Sequence of chain 51.A:
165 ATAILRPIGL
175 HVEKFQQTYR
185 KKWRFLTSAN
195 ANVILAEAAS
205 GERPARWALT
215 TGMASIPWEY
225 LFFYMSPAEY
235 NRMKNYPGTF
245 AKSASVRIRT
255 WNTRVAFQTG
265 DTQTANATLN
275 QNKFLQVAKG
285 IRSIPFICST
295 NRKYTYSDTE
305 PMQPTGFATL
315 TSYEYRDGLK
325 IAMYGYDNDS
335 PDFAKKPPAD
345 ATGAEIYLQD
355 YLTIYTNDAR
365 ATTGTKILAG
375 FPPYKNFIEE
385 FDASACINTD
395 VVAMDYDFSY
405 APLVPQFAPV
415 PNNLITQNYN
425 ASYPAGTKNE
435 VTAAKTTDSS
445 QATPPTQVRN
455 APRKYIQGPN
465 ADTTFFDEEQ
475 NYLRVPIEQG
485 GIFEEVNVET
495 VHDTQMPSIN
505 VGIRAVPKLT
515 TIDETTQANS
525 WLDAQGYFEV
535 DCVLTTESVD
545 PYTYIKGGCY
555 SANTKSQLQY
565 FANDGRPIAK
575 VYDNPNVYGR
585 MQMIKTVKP

Sequence of chain 52.A:
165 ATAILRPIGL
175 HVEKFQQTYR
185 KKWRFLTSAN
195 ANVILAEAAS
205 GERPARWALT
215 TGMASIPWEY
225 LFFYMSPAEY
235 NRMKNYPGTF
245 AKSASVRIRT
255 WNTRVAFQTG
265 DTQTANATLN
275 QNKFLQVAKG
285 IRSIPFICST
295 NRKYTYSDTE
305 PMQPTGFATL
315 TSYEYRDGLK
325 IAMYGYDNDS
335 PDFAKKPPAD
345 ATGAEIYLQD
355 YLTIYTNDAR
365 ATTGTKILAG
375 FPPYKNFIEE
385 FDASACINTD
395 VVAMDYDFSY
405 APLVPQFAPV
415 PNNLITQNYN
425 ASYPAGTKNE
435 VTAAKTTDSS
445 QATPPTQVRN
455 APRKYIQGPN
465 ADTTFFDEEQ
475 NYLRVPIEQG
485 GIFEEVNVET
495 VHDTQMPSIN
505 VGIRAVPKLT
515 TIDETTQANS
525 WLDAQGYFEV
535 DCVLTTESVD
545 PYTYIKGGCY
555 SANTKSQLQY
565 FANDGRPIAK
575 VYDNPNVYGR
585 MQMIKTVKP

Binding-site contacts:
Ligand atom C5 contacts residue ASP497 of chain 52.A at 3.1 Å.
Ligand atom C2 contacts residue ASP399 of chain 52.A at 3.1 Å.
Ligand atom O2 contacts residue DG2 of chain 52.B at 2.8 Å (h-bond).
Ligand atom C2 contacts residue MET398 of chain 52.A at 2.7 Å (hydrophobic).
Ligand atom C5 contacts residue ASN491 of chain 51.A at 2.3 Å.
Ligand atom C4 contacts residue ASN491 of chain 51.A at 2.5 Å.
Ligand atom OP1 contacts residue GLY284 of chain 52.A at 3.0 Å.
Ligand atom N6 contacts residue SER555 of chain 51.A at 3.1 Å.
Ligand atom N7 contacts residue GLN499 of chain 52.A at 2.8 Å (h-bond).
Ligand atom N1 contacts residue PRO545 of chain 51.A at 3.2 Å.
Ligand atom O2 contacts residue PRO171 of chain 51.A at 3.0 Å (h-bond).
Ligand atom O3' contacts residue VAL492 of chain 51.A at 3.2 Å.
Ligand atom N4 contacts residue ASN491 of chain 51.A at 2.7 Å (h-bond).
Ligand atom OP1 contacts residue PRO289 of chain 52.A at 3.2 Å.
Ligand atom C4 contacts residue ASP497 of chain 52.A at 3.1 Å.
Ligand atom O3' contacts residue LYS178 of chain 51.A at 2.9 Å.
Ligand atom OP2 contacts residue ASN491 of chain 51.A at 2.9 Å.
Ligand atom C4 contacts residue ARG170 of chain 51.A at 1.2 Å.
Ligand atom C6 contacts residue ASN491 of chain 51.A at 3.1 Å.
Ligand atom N4 contacts residue DG2 of chain 52.B at 2.9 Å (h-bond).
Ligand atom N1 contacts residue MET398 of chain 52.A at 3.0 Å.
Ligand atom O4' contacts residue THR558 of chain 51.A at 3.1 Å.
Ligand atom N3 contacts residue ARG170 of chain 51.A at 2.0 Å (salt-bridge).
Ligand atom N2 contacts residue ASP401 of chain 52.A at 2.8 Å (salt-bridge).
Ligand atom N2 contacts residue SER403 of chain 52.A at 3.0 Å (h-bond).
Ligand atom O2 contacts residue THR558 of chain 51.A at 2.7 Å (h-bond).
Ligand atom N1 contacts residue ASP401 of chain 52.A at 2.6 Å (salt-bridge).
Ligand atom O3' contacts residue PRO289 of chain 52.A at 3.1 Å.
Ligand atom OP1 contacts residue PRO501 of chain 52.A at 3.1 Å.
Ligand atom O4' contacts residue GLN499 of chain 52.A at 3.0 Å (h-bond).
Ligand atom O6 contacts residue ASP401 of chain 52.A at 2.7 Å (salt-bridge).
Ligand atom N6 contacts residue GLN410 of chain 51.A at 2.7 Å (h-bond).
Ligand atom O2 contacts residue LYS559 of chain 51.A at 2.8 Å (salt-bridge).
Ligand atom OP2 contacts residue SER287 of chain 52.A at 2.9 Å.
Ligand atom C5 contacts residue ARG170 of chain 51.A at 2.4 Å.
Ligand atom C2 contacts residue ASP401 of chain 52.A at 3.1 Å.
Ligand atom N7 contacts residue THR498 of chain 52.A at 3.1 Å.
Ligand atom N3 contacts residue DG2 of chain 52.B at 2.9 Å (h-bond).
Ligand atom N4 contacts residue ARG170 of chain 51.A at 0.6 Å (salt-bridge).
Ligand atom OP2 contacts residue VAL492 of chain 51.A at 2.5 Å (h-bond).

This small molecule binds to this protein.
Small molecule (SMILES): N=c1ccn([C@H]2C[C@H](O[P](=O)(O)OC[C@H]3O[C@@H](n4cnc5c(N)ncnc54)C[C@@H]3O[P](=O)(O)OC[C@H]3O[C@@H](n4cnc5c(N)ncnc54)C[C@@H]3O)[C@@H](CO[P](=O)(O)O[C@H]3C[C@H](n4ccc(=N)[nH]c4=O)O[C@@H]3CO[P](=O)(O)O[C@H]3C[C@H](n4cnc5c(=O)nc(N)[nH]c54)O[C@@H]3CO[P](=O)(O)O[C@H]3C[C@H](n4cnc5c(=O)nc(N)[nH]c54)O[C@@H]3CO[P](=O)(O)O[C@H]3C[C@H](n4cnc5c(N)ncnc54)O[C@@H]3CO[P](=O)(O)O[C@H]3C[C@H](n4ccc(N)nc4=O)O[C@@H]3COP(=O)=O)O2)c(=O)[nH]1